This small molecule binds to this protein.
Small molecule (SMILES): CC(=O)N[C@@H]1[C@@H](O)[C@H](O)[C@@H](CO)O[C@H]1O

Sequence of chain 29.A:
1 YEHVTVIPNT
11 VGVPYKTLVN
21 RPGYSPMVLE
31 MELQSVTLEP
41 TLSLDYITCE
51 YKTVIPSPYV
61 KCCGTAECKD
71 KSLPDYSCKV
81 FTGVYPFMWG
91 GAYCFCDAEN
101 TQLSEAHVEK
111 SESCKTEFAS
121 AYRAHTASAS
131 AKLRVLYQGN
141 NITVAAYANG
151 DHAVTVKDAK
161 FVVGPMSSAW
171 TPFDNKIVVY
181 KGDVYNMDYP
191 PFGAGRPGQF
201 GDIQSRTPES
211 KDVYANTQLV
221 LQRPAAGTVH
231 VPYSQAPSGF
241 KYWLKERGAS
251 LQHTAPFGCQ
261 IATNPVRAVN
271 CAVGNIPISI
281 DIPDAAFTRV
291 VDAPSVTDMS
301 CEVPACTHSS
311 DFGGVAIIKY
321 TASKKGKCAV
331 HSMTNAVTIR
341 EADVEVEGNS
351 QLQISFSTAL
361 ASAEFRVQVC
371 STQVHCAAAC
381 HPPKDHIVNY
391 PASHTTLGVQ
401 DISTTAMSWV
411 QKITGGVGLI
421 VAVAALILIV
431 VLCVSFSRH

Binding-site contacts:
Ligand atom C4 contacts residue ASN259 of chain 29.B at 4.2 Å.
Ligand atom O5 contacts residue ASN259 of chain 29.B at 2.4 Å (h-bond).
Ligand atom C1 contacts residue THR116 of chain 29.A at 3.3 Å.
Ligand atom C6 contacts residue PHE118 of chain 29.A at 4.4 Å (hydrophobic).
Ligand atom C6 contacts residue THR116 of chain 29.A at 3.5 Å.
Ligand atom C5 contacts residue THR116 of chain 29.A at 3.5 Å.
Ligand atom O7 contacts residue ASN259 of chain 29.B at 3.0 Å (h-bond).
Ligand atom C2 contacts residue ASN259 of chain 29.B at 2.4 Å.
Ligand atom C6 contacts residue LYS115 of chain 29.A at 3.9 Å.
Ligand atom C3 contacts residue ASN259 of chain 29.B at 3.8 Å.
Ligand atom O6 contacts residue PHE118 of chain 29.A at 3.9 Å.
Ligand atom C1 contacts residue ASN259 of chain 29.B at 1.4 Å.
Ligand atom C5 contacts residue ASN259 of chain 29.B at 3.7 Å.
Ligand atom C7 contacts residue ASN259 of chain 29.B at 3.1 Å.
Ligand atom C8 contacts residue ASN259 of chain 29.B at 4.1 Å.
Ligand atom N2 contacts residue ASN259 of chain 29.B at 2.9 Å (h-bond).
Ligand atom O6 contacts residue LYS115 of chain 29.A at 4.4 Å.
Ligand atom O5 contacts residue THR116 of chain 29.A at 2.6 Å (h-bond).

Sequence of chain 29.B:
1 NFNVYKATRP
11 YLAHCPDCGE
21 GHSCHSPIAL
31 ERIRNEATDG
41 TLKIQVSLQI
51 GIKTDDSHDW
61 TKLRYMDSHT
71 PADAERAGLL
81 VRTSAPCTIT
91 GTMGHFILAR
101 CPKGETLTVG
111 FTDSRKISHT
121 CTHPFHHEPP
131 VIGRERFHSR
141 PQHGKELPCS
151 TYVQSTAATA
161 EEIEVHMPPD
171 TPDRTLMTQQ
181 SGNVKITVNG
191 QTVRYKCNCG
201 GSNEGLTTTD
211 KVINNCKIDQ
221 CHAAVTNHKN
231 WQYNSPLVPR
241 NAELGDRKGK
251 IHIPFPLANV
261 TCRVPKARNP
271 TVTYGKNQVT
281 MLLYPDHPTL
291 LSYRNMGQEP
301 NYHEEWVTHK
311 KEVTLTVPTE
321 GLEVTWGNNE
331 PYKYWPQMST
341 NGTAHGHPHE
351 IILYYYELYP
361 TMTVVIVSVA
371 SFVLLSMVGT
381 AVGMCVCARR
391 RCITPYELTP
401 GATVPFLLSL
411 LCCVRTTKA